Sequence of chain 1.C:
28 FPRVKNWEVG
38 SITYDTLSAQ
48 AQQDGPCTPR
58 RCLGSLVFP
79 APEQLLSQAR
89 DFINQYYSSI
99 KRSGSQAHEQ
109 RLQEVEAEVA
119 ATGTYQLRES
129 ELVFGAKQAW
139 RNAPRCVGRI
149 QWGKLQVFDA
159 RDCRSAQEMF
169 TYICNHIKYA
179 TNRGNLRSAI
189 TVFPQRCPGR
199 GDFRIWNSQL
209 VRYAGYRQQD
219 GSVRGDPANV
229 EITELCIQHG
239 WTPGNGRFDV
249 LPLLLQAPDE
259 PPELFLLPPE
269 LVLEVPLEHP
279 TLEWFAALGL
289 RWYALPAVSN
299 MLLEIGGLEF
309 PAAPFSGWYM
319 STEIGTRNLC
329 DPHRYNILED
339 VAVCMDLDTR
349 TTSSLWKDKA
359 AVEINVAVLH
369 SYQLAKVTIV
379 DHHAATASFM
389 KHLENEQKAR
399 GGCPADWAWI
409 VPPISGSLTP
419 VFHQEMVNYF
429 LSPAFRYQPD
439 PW

Binding-site contacts:
Ligand atom C10 contacts residue GLU321 of chain 1.C at 3.6 Å.
Ligand atom C05 contacts residue HEM1 of chain 1.W at 4.0 Å.
Ligand atom N02 contacts residue TRP316 of chain 1.C at 3.0 Å (h-bond).
Ligand atom C06 contacts residue HEM1 of chain 1.W at 3.9 Å.
Ligand atom C03 contacts residue PRO294 of chain 1.C at 4.0 Å (hydrophobic).
Ligand atom N02 contacts residue TYR317 of chain 1.C at 3.8 Å.
Ligand atom C25 contacts residue HEM1 of chain 1.W at 3.4 Å.
Ligand atom N02 contacts residue GLU321 of chain 1.C at 2.7 Å (salt-bridge).
Ligand atom N02 contacts residue PRO294 of chain 1.C at 3.9 Å.
Ligand atom C10 contacts residue HEM1 of chain 1.W at 3.9 Å.
Ligand atom C26 contacts residue HEM1 of chain 1.W at 3.2 Å.
Ligand atom C09 contacts residue HEM1 of chain 1.W at 3.5 Å.
Ligand atom C31 contacts residue HEM1 of chain 1.W at 3.0 Å.
Ligand atom N02 contacts residue HEM1 of chain 1.W at 3.5 Å.
Ligand atom C06 contacts residue VAL296 of chain 1.C at 3.4 Å (hydrophobic).
Ligand atom C08 contacts residue VAL296 of chain 1.C at 3.9 Å (hydrophobic).
Ligand atom C11 contacts residue HEM1 of chain 1.W at 3.4 Å.
Ligand atom C23 contacts residue HEM1 of chain 1.W at 2.8 Å.
Ligand atom C04 contacts residue HEM1 of chain 1.W at 3.8 Å.
Ligand atom C24 contacts residue HEM1 of chain 1.W at 3.4 Å.
Ligand atom C09 contacts residue GLU321 of chain 1.C at 3.7 Å.
Ligand atom C07 contacts residue VAL296 of chain 1.C at 3.2 Å (hydrophobic).
Ligand atom C02 contacts residue TRP316 of chain 1.C at 4.0 Å (hydrophobic).
Ligand atom C02 contacts residue GLU321 of chain 1.C at 3.4 Å.
Ligand atom C25 contacts residue TRP407 of chain 1.C at 4.2 Å (hydrophobic).
Ligand atom C11 contacts residue PHE313 of chain 1.C at 3.8 Å (hydrophobic).
Ligand atom N01 contacts residue HEM1 of chain 1.W at 3.8 Å.
Ligand atom C08 contacts residue HEM1 of chain 1.W at 4.0 Å.
Ligand atom C03 contacts residue HEM1 of chain 1.W at 3.2 Å.
Ligand atom N30 contacts residue H4B1 of chain 1.X at 3.6 Å.
Ligand atom C06 contacts residue PHE313 of chain 1.C at 4.0 Å (hydrophobic).
Ligand atom C02 contacts residue HEM1 of chain 1.W at 3.6 Å.
Ligand atom O27 contacts residue HEM1 of chain 1.W at 3.8 Å.
Ligand atom C32 contacts residue H4B1 of chain 1.X at 4.1 Å.
Ligand atom C31 contacts residue H4B1 of chain 1.X at 3.8 Å.
Ligand atom C21 contacts residue HEM1 of chain 1.W at 3.9 Å.
Ligand atom C07 contacts residue HEM1 of chain 1.W at 4.0 Å.
Ligand atom C22 contacts residue HEM1 of chain 1.W at 3.3 Å.
Ligand atom C02 contacts residue PRO294 of chain 1.C at 4.0 Å (hydrophobic).
Ligand atom N01 contacts residue GLU321 of chain 1.C at 2.6 Å (salt-bridge).

The protein below binds the small molecule below.
Small molecule (SMILES): Cc1cc(N)nc2cc(-c3ccc4c(c3)CN(C)CCO4)ccc12